Sequence of chain 1.B:
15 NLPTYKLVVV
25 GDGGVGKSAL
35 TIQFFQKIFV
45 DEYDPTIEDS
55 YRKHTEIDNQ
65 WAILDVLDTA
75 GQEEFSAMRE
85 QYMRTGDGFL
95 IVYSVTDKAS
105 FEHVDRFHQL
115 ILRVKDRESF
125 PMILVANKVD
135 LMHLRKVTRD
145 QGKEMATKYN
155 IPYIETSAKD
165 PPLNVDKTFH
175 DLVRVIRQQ

Binding-site contacts:
Ligand atom O6 contacts residue LYS132 of chain 1.B at 3.5 Å.
Ligand atom N7 contacts residue ASN131 of chain 1.B at 3.2 Å (h-bond).
Ligand atom O2' contacts residue VAL44 of chain 1.B at 2.6 Å (h-bond).
Ligand atom N1 contacts residue ASP134 of chain 1.B at 2.8 Å (salt-bridge).
Ligand atom C2' contacts residue VAL44 of chain 1.B at 3.5 Å (hydrophobic).
Ligand atom N2 contacts residue ASP134 of chain 1.B at 2.8 Å (salt-bridge).
Ligand atom O3' contacts residue GLU46 of chain 1.B at 3.5 Å (salt-bridge).
Ligand atom O2' contacts residue PHE43 of chain 1.B at 3.3 Å.
Ligand atom C3' contacts residue GLU46 of chain 1.B at 3.3 Å.
Ligand atom O3G contacts residue LYS31 of chain 1.B at 2.7 Å (salt-bridge).
Ligand atom PB contacts residue MG1 of chain 1.H at 3.3 Å.
Ligand atom N3B contacts residue MG1 of chain 1.H at 3.4 Å.
Ligand atom O2A contacts residue ALA33 of chain 1.B at 2.8 Å (h-bond).
Ligand atom PG contacts residue MG1 of chain 1.H at 3.2 Å.
Ligand atom O1B contacts residue LYS31 of chain 1.B at 2.7 Å (salt-bridge).
Ligand atom O2A contacts residue SER32 of chain 1.B at 3.4 Å (h-bond).
Ligand atom O6 contacts residue ASN131 of chain 1.B at 3.3 Å (h-bond).
Ligand atom O2G contacts residue MG1 of chain 1.H at 2.0 Å.
Ligand atom O6 contacts residue SER161 of chain 1.B at 3.4 Å.
Ligand atom O2B contacts residue MG1 of chain 1.H at 2.1 Å.
Ligand atom O3G contacts residue GLY27 of chain 1.B at 3.4 Å.
Ligand atom N2 contacts residue LEU135 of chain 1.B at 3.5 Å.
Ligand atom O2B contacts residue SER32 of chain 1.B at 3.0 Å (h-bond).
Ligand atom O6 contacts residue ASP134 of chain 1.B at 3.5 Å (salt-bridge).
Ligand atom O3A contacts residue GLY28 of chain 1.B at 3.5 Å.
Ligand atom O2A contacts residue GLY30 of chain 1.B at 3.4 Å.
Ligand atom N3B contacts residue GLY28 of chain 1.B at 3.1 Å (h-bond).
Ligand atom O6 contacts residue ALA162 of chain 1.B at 2.8 Å (h-bond).
Ligand atom C8 contacts residue ALA33 of chain 1.B at 3.4 Å (hydrophobic).
Ligand atom O1B contacts residue GLY30 of chain 1.B at 3.2 Å (h-bond).
Ligand atom O1B contacts residue GLY28 of chain 1.B at 3.4 Å (h-bond).
Ligand atom C8 contacts residue GLY30 of chain 1.B at 3.5 Å.
Ligand atom O2' contacts residue ASP45 of chain 1.B at 3.2 Å.
Ligand atom O3' contacts residue ASP45 of chain 1.B at 2.9 Å (salt-bridge).
Ligand atom O3A contacts residue GLY30 of chain 1.B at 3.2 Å (h-bond).
Ligand atom O1G contacts residue PRO49 of chain 1.B at 3.4 Å.
Ligand atom O3G contacts residue GLY75 of chain 1.B at 2.8 Å (h-bond).
Ligand atom O4' contacts residue LYS132 of chain 1.B at 3.0 Å (salt-bridge).
Ligand atom O1B contacts residue VAL29 of chain 1.B at 3.3 Å (h-bond).
Ligand atom O2G contacts residue THR50 of chain 1.B at 2.9 Å (h-bond).

The protein below binds the small molecule below.
Small molecule (SMILES): Nc1nc2c(ncn2[C@@H]2O[C@H](CO[P](=O)(O)O[P](=O)(O)NP(=O)(O)O)[C@@H](O)[C@H]2O)c(=O)[nH]1